Binding-site contacts:
Ligand atom N2 contacts residue TYR197 of chain 42.A at 3.4 Å.
Ligand atom C2B contacts residue ILE188 of chain 42.A at 3.7 Å (hydrophobic).
Ligand atom O1 contacts residue PHE119 of chain 42.A at 3.5 Å.
Ligand atom O1A contacts residue LEU226 of chain 42.A at 3.6 Å.
Ligand atom CM4 contacts residue PRO173 of chain 42.A at 3.7 Å (hydrophobic).
Ligand atom N2 contacts residue PHE119 of chain 42.A at 3.5 Å.
Ligand atom CM2 contacts residue ILE188 of chain 42.A at 3.6 Å (hydrophobic).
Ligand atom F2 contacts residue SER174 of chain 42.A at 3.7 Å.
Ligand atom O1B contacts residue LEU99 of chain 42.A at 3.6 Å.
Ligand atom CM6 contacts residue TRP97 of chain 42.A at 3.6 Å (hydrophobic).
Ligand atom F2 contacts residue VAL175 of chain 42.A at 3.2 Å.
Ligand atom C3A contacts residue LEU226 of chain 42.A at 3.8 Å (hydrophobic).
Ligand atom CM2 contacts residue MET191 of chain 42.A at 3.4 Å (hydrophobic).
Ligand atom C4 contacts residue THR101 of chain 42.A at 3.8 Å.
Ligand atom F1 contacts residue LEU186 of chain 42.A at 3.1 Å.
Ligand atom F3 contacts residue ALA149 of chain 42.A at 3.6 Å.
Ligand atom N3A contacts residue TYR151 of chain 42.A at 3.6 Å.
Ligand atom F3 contacts residue SER174 of chain 42.A at 3.8 Å.
Ligand atom C5B contacts residue ILE123 of chain 42.A at 3.7 Å (hydrophobic).
Ligand atom C3A contacts residue LEU186 of chain 42.A at 3.8 Å (hydrophobic).
Ligand atom CM6 contacts residue ILE123 of chain 42.A at 3.8 Å (hydrophobic).
Ligand atom F3 contacts residue TYR151 of chain 42.A at 2.9 Å.
Ligand atom F2 contacts residue ALA149 of chain 42.A at 2.5 Å.
Ligand atom CM3 contacts residue THR101 of chain 42.A at 3.8 Å.
Ligand atom O1 contacts residue TYR197 of chain 42.A at 3.3 Å.
Ligand atom F3 contacts residue PRO173 of chain 42.A at 2.6 Å.
Ligand atom C6B contacts residue ILE123 of chain 42.A at 3.8 Å (hydrophobic).
Ligand atom CM4 contacts residue LEU186 of chain 42.A at 3.8 Å (hydrophobic).
Ligand atom N1A contacts residue LEU226 of chain 42.A at 3.6 Å.
Ligand atom CM4 contacts residue ALA149 of chain 42.A at 3.6 Å (hydrophobic).
Ligand atom C3B contacts residue ILE188 of chain 42.A at 3.5 Å (hydrophobic).
Ligand atom O1A contacts residue LEU186 of chain 42.A at 3.7 Å.
Ligand atom CM2 contacts residue LEU99 of chain 42.A at 3.3 Å (hydrophobic).
Ligand atom C1B contacts residue LEU99 of chain 42.A at 3.6 Å (hydrophobic).
Ligand atom C2B contacts residue LEU99 of chain 42.A at 3.4 Å (hydrophobic).
Ligand atom C3 contacts residue THR101 of chain 42.A at 3.8 Å.
Ligand atom C3C contacts residue THR121 of chain 42.A at 3.7 Å.
Ligand atom C6B contacts residue LEU99 of chain 42.A at 3.9 Å (hydrophobic).
Ligand atom F3 contacts residue MET150 of chain 42.A at 3.8 Å.
Ligand atom C2A contacts residue LEU226 of chain 42.A at 3.8 Å (hydrophobic).

Sequence of chain 42.C:
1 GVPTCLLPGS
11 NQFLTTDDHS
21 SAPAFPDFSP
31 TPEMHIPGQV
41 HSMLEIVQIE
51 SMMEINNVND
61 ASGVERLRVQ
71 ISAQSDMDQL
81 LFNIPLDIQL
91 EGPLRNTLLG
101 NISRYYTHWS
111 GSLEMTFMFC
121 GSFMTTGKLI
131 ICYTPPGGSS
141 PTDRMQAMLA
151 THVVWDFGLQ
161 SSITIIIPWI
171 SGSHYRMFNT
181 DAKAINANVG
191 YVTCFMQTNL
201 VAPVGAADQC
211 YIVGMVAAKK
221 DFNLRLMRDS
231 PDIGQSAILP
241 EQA

Sequence of chain 43.C:
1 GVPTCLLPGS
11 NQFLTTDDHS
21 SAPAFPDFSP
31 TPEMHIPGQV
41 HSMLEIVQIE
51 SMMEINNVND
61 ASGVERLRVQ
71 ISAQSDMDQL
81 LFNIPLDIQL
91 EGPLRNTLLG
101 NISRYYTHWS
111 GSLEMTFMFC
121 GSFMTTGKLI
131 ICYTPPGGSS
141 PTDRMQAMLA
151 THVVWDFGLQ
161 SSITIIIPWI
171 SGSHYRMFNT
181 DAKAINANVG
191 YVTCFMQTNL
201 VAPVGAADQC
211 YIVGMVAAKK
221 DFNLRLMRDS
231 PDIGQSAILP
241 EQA

Sequence of chain 42.A:
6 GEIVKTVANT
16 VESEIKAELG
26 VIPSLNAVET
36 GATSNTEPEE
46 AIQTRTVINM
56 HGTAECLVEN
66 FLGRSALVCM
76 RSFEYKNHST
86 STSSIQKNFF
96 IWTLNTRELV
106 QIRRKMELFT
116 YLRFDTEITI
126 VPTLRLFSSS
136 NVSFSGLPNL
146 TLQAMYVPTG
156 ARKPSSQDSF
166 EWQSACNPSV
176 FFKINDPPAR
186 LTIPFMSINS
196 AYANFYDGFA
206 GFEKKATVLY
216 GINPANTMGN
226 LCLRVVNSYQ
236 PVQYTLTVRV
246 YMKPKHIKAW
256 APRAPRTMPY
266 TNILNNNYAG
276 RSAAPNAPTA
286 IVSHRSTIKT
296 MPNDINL

A small-molecule ligand and the protein it binds are described below.
Small molecule (SMILES): Cc1cc(CCCOc2c(C)cc(-c3noc(C(F)(F)F)n3)cc2C)on1